Sequence of chain 1.A:
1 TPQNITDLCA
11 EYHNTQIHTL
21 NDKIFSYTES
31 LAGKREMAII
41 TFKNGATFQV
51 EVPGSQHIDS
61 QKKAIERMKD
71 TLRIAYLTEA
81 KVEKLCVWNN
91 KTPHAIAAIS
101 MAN

Binding-site contacts:
Ligand atom C46 contacts residue LYS91 of chain 1.E at 3.8 Å.
Ligand atom O18 contacts residue LYS91 of chain 1.E at 2.8 Å (salt-bridge).
Ligand atom O20 contacts residue ASN90 of chain 1.E at 2.9 Å (h-bond).
Ligand atom C27 contacts residue LYS34 of chain 1.A at 3.8 Å.
Ligand atom O19 contacts residue ASN90 of chain 1.E at 2.7 Å (h-bond).
Ligand atom C47 contacts residue LYS91 of chain 1.E at 3.7 Å.
Ligand atom C48 contacts residue ASN90 of chain 1.E at 3.9 Å.
Ligand atom C51 contacts residue TRP88 of chain 1.E at 3.7 Å (hydrophobic).
Ligand atom C32 contacts residue TYR12 of chain 1.E at 3.9 Å (hydrophobic).
Ligand atom C48 contacts residue LYS91 of chain 1.E at 3.9 Å.
Ligand atom O18 contacts residue GLN56 of chain 1.E at 3.3 Å.
Ligand atom C29 contacts residue GLY33 of chain 1.A at 3.5 Å.
Ligand atom C29 contacts residue LYS34 of chain 1.A at 3.6 Å.
Ligand atom O22 contacts residue TRP88 of chain 1.E at 3.8 Å.
Ligand atom O22 contacts residue GLN56 of chain 1.E at 3.8 Å.
Ligand atom C51 contacts residue HIS57 of chain 1.E at 3.2 Å.
Ligand atom O22 contacts residue HIS57 of chain 1.E at 3.4 Å.
Ligand atom C47 contacts residue ASN90 of chain 1.E at 3.7 Å.
Ligand atom C32 contacts residue GLU11 of chain 1.E at 3.5 Å.
Ligand atom O17 contacts residue TYR12 of chain 1.E at 3.7 Å.
Ligand atom C46 contacts residue GLU51 of chain 1.E at 3.3 Å.
Ligand atom N11 contacts residue GLY33 of chain 1.A at 3.7 Å.
Ligand atom O21 contacts residue GLN56 of chain 1.E at 3.7 Å.
Ligand atom O19 contacts residue LYS91 of chain 1.E at 2.9 Å (salt-bridge).
Ligand atom O17 contacts residue GLY33 of chain 1.A at 3.4 Å.
Ligand atom O18 contacts residue GLU51 of chain 1.E at 2.6 Å (salt-bridge).
Ligand atom C46 contacts residue TRP88 of chain 1.E at 3.6 Å (hydrophobic).
Ligand atom O19 contacts residue TRP88 of chain 1.E at 3.8 Å.
Ligand atom C51 contacts residue GLN56 of chain 1.E at 3.9 Å.
Ligand atom O16 contacts residue GLN61 of chain 1.E at 3.5 Å (h-bond).
Ligand atom O22 contacts residue GLN61 of chain 1.E at 3.0 Å (h-bond).
Ligand atom C47 contacts residue TRP88 of chain 1.E at 3.7 Å (hydrophobic).
Ligand atom O16 contacts residue TYR12 of chain 1.E at 3.7 Å.
Ligand atom O16 contacts residue TRP88 of chain 1.E at 3.5 Å.
Ligand atom C50 contacts residue TRP88 of chain 1.E at 3.7 Å (hydrophobic).
Ligand atom O16 contacts residue GLY33 of chain 1.A at 2.9 Å (h-bond).
Ligand atom N11 contacts residue TYR12 of chain 1.E at 3.7 Å.
Ligand atom C31 contacts residue GLU11 of chain 1.E at 3.9 Å.
Ligand atom O15 contacts residue TRP88 of chain 1.E at 3.8 Å.
Ligand atom C27 contacts residue ARG35 of chain 1.A at 3.9 Å.

A protein and the small-molecule ligand that binds it are described below.
Small molecule (SMILES): NC(COC(=O)NCCCN1CCN(CCCNC(=O)c2cc(O[C@H]3O[C@H](CO)[C@H](O)[C@H](O)[C@H]3O)cc([N+](=O)[O-])c2)CC1)COC(=O)NCCCN1CCN(CCCNC(=O)c2cc(O[C@H]3O[C@@H](CO)[C@@H](O)[C@@H](O)[C@H]3O)cc([N+](=O)[O-])c2)CC1

Sequence of chain 1.E:
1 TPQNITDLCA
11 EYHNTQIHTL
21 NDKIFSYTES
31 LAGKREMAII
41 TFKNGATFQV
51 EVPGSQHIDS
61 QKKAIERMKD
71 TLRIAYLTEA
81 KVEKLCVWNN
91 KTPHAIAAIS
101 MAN